The small molecule below binds the protein below.
Small molecule (SMILES): CC(=O)N[C@H]1[C@H](O[C@H]2[C@H](O)[C@@H](NC(C)=O)CO[C@@H]2CO)O[C@H](CO)[C@@H](O[C@@H]2O[C@H](CO)[C@@H](O)[C@H](O)[C@@H]2O)[C@@H]1O

Sequence of chain 1.A:
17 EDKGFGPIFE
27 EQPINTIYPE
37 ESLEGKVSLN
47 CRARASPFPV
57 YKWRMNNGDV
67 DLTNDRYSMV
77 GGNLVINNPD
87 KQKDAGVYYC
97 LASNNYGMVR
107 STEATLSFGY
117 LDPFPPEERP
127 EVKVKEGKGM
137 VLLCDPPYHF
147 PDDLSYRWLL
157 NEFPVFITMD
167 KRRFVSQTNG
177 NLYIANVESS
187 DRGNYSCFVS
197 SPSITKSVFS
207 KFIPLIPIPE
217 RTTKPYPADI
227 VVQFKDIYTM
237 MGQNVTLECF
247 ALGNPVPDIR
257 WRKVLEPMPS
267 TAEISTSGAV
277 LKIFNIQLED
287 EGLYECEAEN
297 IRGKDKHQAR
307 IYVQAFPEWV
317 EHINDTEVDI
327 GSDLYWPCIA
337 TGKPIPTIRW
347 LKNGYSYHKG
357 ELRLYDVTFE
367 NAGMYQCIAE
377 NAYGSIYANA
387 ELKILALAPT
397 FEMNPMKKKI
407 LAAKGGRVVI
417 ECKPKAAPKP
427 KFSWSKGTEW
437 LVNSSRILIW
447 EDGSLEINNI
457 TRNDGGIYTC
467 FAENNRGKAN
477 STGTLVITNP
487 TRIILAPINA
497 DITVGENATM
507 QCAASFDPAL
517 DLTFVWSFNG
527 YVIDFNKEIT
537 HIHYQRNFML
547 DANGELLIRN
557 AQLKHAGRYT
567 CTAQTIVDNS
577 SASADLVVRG

Binding-site contacts:
Ligand atom C3 contacts residue ASN476 of chain 1.A at 3.9 Å.
Ligand atom C4 contacts residue ASN476 of chain 1.A at 4.3 Å.
Ligand atom C2 contacts residue ASN476 of chain 1.A at 2.6 Å.
Ligand atom O5 contacts residue ASN476 of chain 1.A at 2.4 Å (h-bond).
Ligand atom C1 contacts residue ASN476 of chain 1.A at 1.4 Å.
Ligand atom O7 contacts residue ASN476 of chain 1.A at 3.5 Å (h-bond).
Ligand atom C5 contacts residue ASN476 of chain 1.A at 3.6 Å.
Ligand atom C7 contacts residue ASN476 of chain 1.A at 3.5 Å.
Ligand atom N2 contacts residue ASN476 of chain 1.A at 3.0 Å (h-bond).